A small-molecule ligand and the protein it binds are described below.
Small molecule (SMILES): CC(=O)N[C@@H]1[C@@H](O)[C@H](O)[C@@H](CO)O[C@H]1O

Sequence of chain 1.A:
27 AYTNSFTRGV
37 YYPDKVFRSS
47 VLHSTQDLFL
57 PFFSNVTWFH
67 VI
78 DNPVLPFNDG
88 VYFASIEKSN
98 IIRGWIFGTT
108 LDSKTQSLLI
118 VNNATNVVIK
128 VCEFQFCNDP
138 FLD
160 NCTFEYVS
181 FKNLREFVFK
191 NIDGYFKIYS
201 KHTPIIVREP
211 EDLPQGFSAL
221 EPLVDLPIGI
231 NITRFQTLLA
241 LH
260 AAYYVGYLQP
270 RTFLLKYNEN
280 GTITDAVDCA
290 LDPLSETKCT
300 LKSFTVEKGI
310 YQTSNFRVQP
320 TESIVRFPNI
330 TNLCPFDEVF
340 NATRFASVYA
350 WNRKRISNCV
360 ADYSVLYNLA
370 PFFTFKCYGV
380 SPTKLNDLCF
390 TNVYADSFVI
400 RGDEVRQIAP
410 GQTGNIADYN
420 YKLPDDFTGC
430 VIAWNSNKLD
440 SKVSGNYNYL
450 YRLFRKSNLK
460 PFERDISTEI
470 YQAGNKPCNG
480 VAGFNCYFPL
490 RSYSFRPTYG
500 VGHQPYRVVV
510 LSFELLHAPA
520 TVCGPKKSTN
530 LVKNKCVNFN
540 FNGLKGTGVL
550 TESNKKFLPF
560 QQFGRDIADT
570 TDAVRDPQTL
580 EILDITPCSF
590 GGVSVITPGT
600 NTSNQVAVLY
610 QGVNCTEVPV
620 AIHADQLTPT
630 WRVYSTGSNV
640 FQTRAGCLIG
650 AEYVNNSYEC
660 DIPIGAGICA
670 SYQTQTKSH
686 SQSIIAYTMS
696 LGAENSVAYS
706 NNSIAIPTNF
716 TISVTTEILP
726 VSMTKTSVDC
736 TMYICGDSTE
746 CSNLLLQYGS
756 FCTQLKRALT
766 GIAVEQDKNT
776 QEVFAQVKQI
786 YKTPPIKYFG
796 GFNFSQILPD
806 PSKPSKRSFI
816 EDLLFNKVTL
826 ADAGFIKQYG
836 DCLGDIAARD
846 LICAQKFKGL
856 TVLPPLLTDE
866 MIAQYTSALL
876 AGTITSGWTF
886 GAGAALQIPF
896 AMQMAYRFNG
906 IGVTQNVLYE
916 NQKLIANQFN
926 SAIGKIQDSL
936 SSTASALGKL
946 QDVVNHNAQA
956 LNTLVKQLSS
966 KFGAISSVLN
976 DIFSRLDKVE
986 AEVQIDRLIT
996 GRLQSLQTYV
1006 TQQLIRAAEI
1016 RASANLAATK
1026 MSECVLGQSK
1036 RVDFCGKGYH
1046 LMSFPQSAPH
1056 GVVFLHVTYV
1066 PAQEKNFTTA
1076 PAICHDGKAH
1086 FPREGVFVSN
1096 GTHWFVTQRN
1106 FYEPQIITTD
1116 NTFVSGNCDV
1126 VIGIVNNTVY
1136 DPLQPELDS

Binding-site contacts:
Ligand atom O5 contacts residue ASN613 of chain 1.C at 2.4 Å (h-bond).
Ligand atom O5 contacts residue THR615 of chain 1.C at 3.9 Å.
Ligand atom N2 contacts residue GLN641 of chain 1.C at 4.4 Å.
Ligand atom C3 contacts residue ASN613 of chain 1.C at 3.8 Å.
Ligand atom C1 contacts residue THR615 of chain 1.C at 4.5 Å.
Ligand atom O7 contacts residue GLN833 of chain 1.A at 3.5 Å.
Ligand atom C6 contacts residue THR615 of chain 1.C at 4.4 Å.
Ligand atom C7 contacts residue ASN613 of chain 1.C at 3.2 Å.
Ligand atom C1 contacts residue ASN613 of chain 1.C at 1.4 Å.
Ligand atom C8 contacts residue GLN833 of chain 1.A at 3.8 Å.
Ligand atom C5 contacts residue THR615 of chain 1.C at 4.3 Å.
Ligand atom O7 contacts residue ASN613 of chain 1.C at 3.1 Å (h-bond).
Ligand atom C2 contacts residue ASN613 of chain 1.C at 2.5 Å.
Ligand atom C5 contacts residue ASN613 of chain 1.C at 3.7 Å.
Ligand atom N2 contacts residue ASN613 of chain 1.C at 2.9 Å (h-bond).
Ligand atom C8 contacts residue ASN613 of chain 1.C at 4.4 Å.
Ligand atom C4 contacts residue ASN613 of chain 1.C at 4.2 Å.
Ligand atom C8 contacts residue GLN641 of chain 1.C at 4.0 Å.
Ligand atom C7 contacts residue GLN833 of chain 1.A at 4.0 Å.

Sequence of chain 1.C:
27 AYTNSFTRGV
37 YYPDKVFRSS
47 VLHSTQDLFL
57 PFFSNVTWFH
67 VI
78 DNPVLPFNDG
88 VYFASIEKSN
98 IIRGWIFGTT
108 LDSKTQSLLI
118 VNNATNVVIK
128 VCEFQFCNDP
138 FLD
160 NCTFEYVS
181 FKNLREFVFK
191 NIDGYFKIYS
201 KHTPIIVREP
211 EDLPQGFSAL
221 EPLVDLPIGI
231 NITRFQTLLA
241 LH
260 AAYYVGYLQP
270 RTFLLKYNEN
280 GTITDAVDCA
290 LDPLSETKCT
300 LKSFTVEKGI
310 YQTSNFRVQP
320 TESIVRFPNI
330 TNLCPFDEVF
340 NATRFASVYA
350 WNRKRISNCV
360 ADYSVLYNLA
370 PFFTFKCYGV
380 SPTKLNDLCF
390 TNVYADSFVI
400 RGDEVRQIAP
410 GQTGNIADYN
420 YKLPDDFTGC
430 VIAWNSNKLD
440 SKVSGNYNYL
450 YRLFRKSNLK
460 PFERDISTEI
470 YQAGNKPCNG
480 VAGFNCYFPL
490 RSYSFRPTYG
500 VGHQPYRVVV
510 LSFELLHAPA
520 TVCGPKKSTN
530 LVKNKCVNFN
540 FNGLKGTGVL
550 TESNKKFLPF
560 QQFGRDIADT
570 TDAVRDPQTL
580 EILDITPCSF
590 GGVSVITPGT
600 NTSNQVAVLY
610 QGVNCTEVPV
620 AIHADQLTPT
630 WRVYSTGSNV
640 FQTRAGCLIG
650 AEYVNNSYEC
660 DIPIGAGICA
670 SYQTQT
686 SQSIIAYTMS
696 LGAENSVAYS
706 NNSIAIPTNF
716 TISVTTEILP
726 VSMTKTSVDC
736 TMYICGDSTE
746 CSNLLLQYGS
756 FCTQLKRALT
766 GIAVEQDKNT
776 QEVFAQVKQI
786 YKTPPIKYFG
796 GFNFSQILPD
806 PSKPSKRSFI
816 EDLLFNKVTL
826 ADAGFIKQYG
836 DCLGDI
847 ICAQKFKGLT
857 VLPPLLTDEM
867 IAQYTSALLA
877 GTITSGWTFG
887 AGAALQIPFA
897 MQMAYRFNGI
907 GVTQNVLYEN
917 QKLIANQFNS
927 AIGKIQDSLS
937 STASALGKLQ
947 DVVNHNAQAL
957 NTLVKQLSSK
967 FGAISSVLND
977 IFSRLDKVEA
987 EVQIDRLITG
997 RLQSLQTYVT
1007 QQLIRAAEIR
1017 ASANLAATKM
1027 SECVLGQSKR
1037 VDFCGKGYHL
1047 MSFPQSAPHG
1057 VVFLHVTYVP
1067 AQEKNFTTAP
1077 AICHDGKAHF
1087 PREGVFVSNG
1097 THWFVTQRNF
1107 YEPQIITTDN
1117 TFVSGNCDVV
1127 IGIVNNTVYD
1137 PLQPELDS